Binding-site contacts:
Ligand atom O4 contacts residue CYS47 of chain 1.A at 3.2 Å (h-bond).
Ligand atom O5 contacts residue GLY136 of chain 1.A at 3.5 Å.
Ligand atom C14 contacts residue SER137 of chain 1.A at 3.7 Å.
Ligand atom O1 contacts residue SER135 of chain 1.A at 3.7 Å.
Ligand atom C8 contacts residue HIS195 of chain 1.A at 3.6 Å.
Ligand atom C3 contacts residue SER135 of chain 1.A at 3.5 Å.
Ligand atom C10 contacts residue VAL48 of chain 1.A at 3.8 Å (hydrophobic).
Ligand atom O2 contacts residue CYS47 of chain 1.A at 3.3 Å.
Ligand atom C6 contacts residue SER137 of chain 1.A at 3.2 Å.
Ligand atom C1 contacts residue CYS47 of chain 1.A at 2.7 Å (hydrophobic).
Ligand atom O1 contacts residue CYS47 of chain 1.A at 3.1 Å (h-bond).
Ligand atom O1 contacts residue GLN17 of chain 1.A at 3.0 Å (h-bond).
Ligand atom C10 contacts residue SER137 of chain 1.A at 3.8 Å.
Ligand atom O2 contacts residue GLN17 of chain 1.A at 3.8 Å.
Ligand atom N5 contacts residue ARG142 of chain 1.A at 3.7 Å.
Ligand atom N5 contacts residue ASP128 of chain 1.A at 3.6 Å (salt-bridge).
Ligand atom N3 contacts residue ALA138 of chain 1.A at 3.7 Å.
Ligand atom O4 contacts residue SER137 of chain 1.A at 3.1 Å (h-bond).
Ligand atom C4 contacts residue CYS47 of chain 1.A at 3.1 Å (hydrophobic).
Ligand atom C8 contacts residue GLY194 of chain 1.A at 3.8 Å.
Ligand atom C9 contacts residue GLY188 of chain 1.A at 3.6 Å.
Ligand atom C1 contacts residue GLN17 of chain 1.A at 3.7 Å.
Ligand atom C1 contacts residue HIS195 of chain 1.A at 3.6 Å.
Ligand atom C3 contacts residue CYS47 of chain 1.A at 2.8 Å (hydrophobic).
Ligand atom C4 contacts residue GLY136 of chain 1.A at 3.7 Å.
Ligand atom C11 contacts residue SER137 of chain 1.A at 3.3 Å.
Ligand atom N2 contacts residue SER137 of chain 1.A at 3.5 Å (h-bond).
Ligand atom C15 contacts residue GLY136 of chain 1.A at 3.3 Å.
Ligand atom C2 contacts residue CYS47 of chain 1.A at 1.9 Å (hydrophobic).
Ligand atom N3 contacts residue GLY136 of chain 1.A at 3.6 Å (h-bond).
Ligand atom O4 contacts residue GLY136 of chain 1.A at 3.4 Å.
Ligand atom O4 contacts residue VAL48 of chain 1.A at 3.5 Å.
Ligand atom C14 contacts residue GLY136 of chain 1.A at 3.6 Å.
Ligand atom O3 contacts residue GLY194 of chain 1.A at 3.8 Å.
Ligand atom N3 contacts residue SER137 of chain 1.A at 3.7 Å.
Ligand atom C2 contacts residue GLY194 of chain 1.A at 3.5 Å.
Ligand atom C10 contacts residue GLN187 of chain 1.A at 3.8 Å.
Ligand atom O2 contacts residue HIS195 of chain 1.A at 2.7 Å (h-bond).
Ligand atom C9 contacts residue HIS195 of chain 1.A at 3.6 Å.
Ligand atom O5 contacts residue SER137 of chain 1.A at 3.8 Å.

Sequence of chain 1.A:
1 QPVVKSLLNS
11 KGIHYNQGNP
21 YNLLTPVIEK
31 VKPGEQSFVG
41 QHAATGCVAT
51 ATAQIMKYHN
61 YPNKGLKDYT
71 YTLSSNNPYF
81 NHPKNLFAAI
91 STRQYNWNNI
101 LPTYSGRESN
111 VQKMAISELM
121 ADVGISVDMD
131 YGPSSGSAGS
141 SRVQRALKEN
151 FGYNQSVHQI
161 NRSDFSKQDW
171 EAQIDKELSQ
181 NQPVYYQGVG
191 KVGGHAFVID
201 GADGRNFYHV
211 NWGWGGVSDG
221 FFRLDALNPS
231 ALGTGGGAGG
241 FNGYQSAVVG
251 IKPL

The protein below binds the small molecule below.
Small molecule (SMILES): CC(C)C[C@H](NC(=O)[C@@H](O)CC(=O)O)C(=O)NCCCCNC(N)=[NH2+]